The small molecule below binds the protein below.
Small molecule (SMILES): CCOc1cc(CC(=O)N[C@@H](CC(C)C)c2ccccc2N2CCCCC2)ccc1C(=O)O

Binding-site contacts:
Ligand atom O contacts residue ASN437 of chain 1.A at 2.4 Å (h-bond).
Ligand atom C25 contacts residue TRP430 of chain 1.A at 3.5 Å (hydrophobic).
Ligand atom C26 contacts residue PHE433 of chain 1.A at 3.7 Å (hydrophobic).
Ligand atom C6 contacts residue MET1 of chain 1.B at 3.9 Å (hydrophobic).
Ligand atom C8 contacts residue LEU434 of chain 1.A at 3.7 Å (hydrophobic).
Ligand atom C25 contacts residue PHE433 of chain 1.A at 3.8 Å (hydrophobic).
Ligand atom C2 contacts residue TYR377 of chain 1.A at 3.3 Å (hydrophobic).
Ligand atom C4 contacts residue TYR377 of chain 1.A at 3.3 Å (hydrophobic).
Ligand atom C3 contacts residue LEU592 of chain 1.A at 3.7 Å (hydrophobic).
Ligand atom C24 contacts residue ARG1246 of chain 1.A at 3.2 Å.
Ligand atom O3 contacts residue ASN1245 of chain 1.A at 3.5 Å (h-bond).
Ligand atom C25 contacts residue ILE381 of chain 1.A at 3.7 Å (hydrophobic).
Ligand atom C9 contacts residue LEU434 of chain 1.A at 3.8 Å (hydrophobic).
Ligand atom C8 contacts residue LEU592 of chain 1.A at 3.9 Å (hydrophobic).
Ligand atom C13 contacts residue LEU592 of chain 1.A at 3.9 Å (hydrophobic).
Ligand atom C10 contacts residue MET1 of chain 1.B at 3.5 Å (hydrophobic).
Ligand atom C19 contacts residue ILE381 of chain 1.A at 3.6 Å (hydrophobic).
Ligand atom C22 contacts residue ARG1246 of chain 1.A at 3.7 Å.
Ligand atom C23 contacts residue ARG1246 of chain 1.A at 3.6 Å.
Ligand atom C17 contacts residue PHE433 of chain 1.A at 3.5 Å (hydrophobic).
Ligand atom C3 contacts residue THR588 of chain 1.A at 3.7 Å.
Ligand atom O2 contacts residue ARG1246 of chain 1.A at 3.7 Å.
Ligand atom O3 contacts residue ARG1246 of chain 1.A at 2.5 Å (salt-bridge).
Ligand atom C12 contacts residue LEU592 of chain 1.A at 3.5 Å (hydrophobic).
Ligand atom C16 contacts residue LEU434 of chain 1.A at 3.5 Å (hydrophobic).
Ligand atom C3 contacts residue MET1 of chain 1.B at 3.4 Å (hydrophobic).
Ligand atom C5 contacts residue LEU434 of chain 1.A at 3.6 Å (hydrophobic).
Ligand atom C1 contacts residue MET1 of chain 1.B at 3.4 Å (hydrophobic).
Ligand atom O2 contacts residue ARG1300 of chain 1.A at 3.0 Å (salt-bridge).
Ligand atom C14 contacts residue TRP1297 of chain 1.A at 3.4 Å (hydrophobic).
Ligand atom C12 contacts residue VAL596 of chain 1.A at 3.7 Å (hydrophobic).
Ligand atom N1 contacts residue LEU434 of chain 1.A at 3.5 Å.
Ligand atom O contacts residue LEU434 of chain 1.A at 3.7 Å.
Ligand atom C10 contacts residue TRP1297 of chain 1.A at 3.6 Å (hydrophobic).
Ligand atom C21 contacts residue ILE381 of chain 1.A at 3.7 Å (hydrophobic).
Ligand atom C contacts residue TYR377 of chain 1.A at 3.3 Å (hydrophobic).
Ligand atom C16 contacts residue ASN437 of chain 1.A at 3.3 Å.
Ligand atom O1 contacts residue ILE381 of chain 1.A at 3.3 Å.
Ligand atom C26 contacts residue TRP430 of chain 1.A at 3.8 Å (hydrophobic).
Ligand atom C12 contacts residue SER595 of chain 1.A at 3.7 Å.

Sequence of chain 1.B:
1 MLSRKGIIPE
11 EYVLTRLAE

Sequence of chain 1.A:
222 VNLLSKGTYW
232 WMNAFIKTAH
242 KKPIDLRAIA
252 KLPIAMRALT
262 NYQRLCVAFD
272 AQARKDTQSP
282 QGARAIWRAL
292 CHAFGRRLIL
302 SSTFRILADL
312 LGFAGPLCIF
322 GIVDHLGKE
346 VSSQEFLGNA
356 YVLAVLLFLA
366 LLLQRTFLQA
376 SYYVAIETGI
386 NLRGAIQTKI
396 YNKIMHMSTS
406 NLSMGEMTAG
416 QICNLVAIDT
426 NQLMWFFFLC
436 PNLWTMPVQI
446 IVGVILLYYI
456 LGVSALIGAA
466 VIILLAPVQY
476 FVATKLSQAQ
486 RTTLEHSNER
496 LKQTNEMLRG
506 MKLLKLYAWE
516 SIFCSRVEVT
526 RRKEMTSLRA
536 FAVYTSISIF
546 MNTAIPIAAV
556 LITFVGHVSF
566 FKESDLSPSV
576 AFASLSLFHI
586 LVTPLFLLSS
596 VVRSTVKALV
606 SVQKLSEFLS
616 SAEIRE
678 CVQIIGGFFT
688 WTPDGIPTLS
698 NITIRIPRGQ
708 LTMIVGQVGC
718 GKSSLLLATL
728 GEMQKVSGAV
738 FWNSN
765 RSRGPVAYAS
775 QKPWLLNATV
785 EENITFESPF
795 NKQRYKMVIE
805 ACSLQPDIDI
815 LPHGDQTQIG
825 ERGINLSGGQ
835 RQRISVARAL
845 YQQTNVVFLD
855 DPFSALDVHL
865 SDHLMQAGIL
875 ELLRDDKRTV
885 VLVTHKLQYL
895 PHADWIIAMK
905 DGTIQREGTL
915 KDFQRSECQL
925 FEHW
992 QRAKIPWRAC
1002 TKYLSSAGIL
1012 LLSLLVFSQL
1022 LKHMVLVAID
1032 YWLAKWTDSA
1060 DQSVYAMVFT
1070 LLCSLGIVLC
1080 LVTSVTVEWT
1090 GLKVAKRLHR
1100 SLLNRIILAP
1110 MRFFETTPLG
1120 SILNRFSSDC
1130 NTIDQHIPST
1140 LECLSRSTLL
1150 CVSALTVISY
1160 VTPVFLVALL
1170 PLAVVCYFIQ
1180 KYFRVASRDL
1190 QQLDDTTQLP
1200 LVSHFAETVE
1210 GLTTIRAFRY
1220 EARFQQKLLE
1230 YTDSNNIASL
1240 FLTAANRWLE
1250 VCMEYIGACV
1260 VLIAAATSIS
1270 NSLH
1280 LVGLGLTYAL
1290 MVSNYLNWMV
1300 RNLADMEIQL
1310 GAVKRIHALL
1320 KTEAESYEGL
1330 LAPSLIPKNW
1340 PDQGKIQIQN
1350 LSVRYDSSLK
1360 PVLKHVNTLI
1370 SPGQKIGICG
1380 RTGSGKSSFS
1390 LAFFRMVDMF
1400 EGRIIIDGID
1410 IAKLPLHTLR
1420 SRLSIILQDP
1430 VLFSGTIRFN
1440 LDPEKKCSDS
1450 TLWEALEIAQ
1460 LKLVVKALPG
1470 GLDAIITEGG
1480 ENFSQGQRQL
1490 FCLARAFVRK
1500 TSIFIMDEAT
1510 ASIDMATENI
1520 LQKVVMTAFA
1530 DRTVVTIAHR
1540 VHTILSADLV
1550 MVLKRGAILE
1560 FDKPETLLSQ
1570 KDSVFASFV